Binding-site contacts:
Ligand atom BR1 contacts residue VAL66 of chain 1.B at 4.1 Å.
Ligand atom C20 contacts residue VAL53 of chain 1.B at 4.1 Å (hydrophobic).
Ligand atom N23 contacts residue VAL53 of chain 1.B at 4.1 Å.
Ligand atom C04 contacts residue HIS160 of chain 1.B at 4.3 Å.
Ligand atom BR2 contacts residue PHE113 of chain 1.B at 4.3 Å.
Ligand atom C22 contacts residue VAL53 of chain 1.B at 4.0 Å (hydrophobic).
Ligand atom N12 contacts residue LEU45 of chain 1.B at 4.2 Å.
Ligand atom N11 contacts residue MET163 of chain 1.B at 4.2 Å.
Ligand atom BR3 contacts residue PHE113 of chain 1.B at 3.7 Å.
Ligand atom BR1 contacts residue VAL116 of chain 1.B at 3.0 Å.
Ligand atom C22 contacts residue ILE174 of chain 1.B at 4.2 Å (hydrophobic).
Ligand atom BR2 contacts residue VAL116 of chain 1.B at 4.2 Å.
Ligand atom N24 contacts residue ASP120 of chain 1.B at 3.6 Å.
Ligand atom C18 contacts residue VAL66 of chain 1.B at 3.8 Å (hydrophobic).
Ligand atom C13 contacts residue MET163 of chain 1.B at 3.5 Å (hydrophobic).
Ligand atom C16 contacts residue VAL66 of chain 1.B at 3.9 Å (hydrophobic).
Ligand atom C20 contacts residue ILE174 of chain 1.B at 3.7 Å (hydrophobic).
Ligand atom C18 contacts residue ILE174 of chain 1.B at 4.1 Å (hydrophobic).
Ligand atom C09 contacts residue ASN118 of chain 1.B at 4.1 Å.
Ligand atom C14 contacts residue MET163 of chain 1.B at 3.7 Å (hydrophobic).
Ligand atom C03 contacts residue HIS160 of chain 1.B at 3.2 Å.
Ligand atom BR2 contacts residue ILE95 of chain 1.B at 3.8 Å.
Ligand atom BR4 contacts residue LYS68 of chain 1.B at 3.9 Å.
Ligand atom C10 contacts residue LEU45 of chain 1.B at 3.9 Å (hydrophobic).
Ligand atom C02 contacts residue HIS160 of chain 1.B at 3.5 Å.
Ligand atom BR4 contacts residue VAL53 of chain 1.B at 3.8 Å.
Ligand atom C22 contacts residue MET163 of chain 1.B at 4.0 Å (hydrophobic).
Ligand atom BR3 contacts residue ILE174 of chain 1.B at 4.3 Å.
Ligand atom N01 contacts residue HIS160 of chain 1.B at 4.0 Å.
Ligand atom C20 contacts residue VAL66 of chain 1.B at 4.3 Å (hydrophobic).
Ligand atom BR2 contacts residue GLU114 of chain 1.B at 3.0 Å.
Ligand atom C14 contacts residue VAL66 of chain 1.B at 4.2 Å (hydrophobic).
Ligand atom BR4 contacts residue ASP175 of chain 1.B at 3.6 Å.
Ligand atom BR3 contacts residue VAL66 of chain 1.B at 4.3 Å.
Ligand atom BR1 contacts residue MET163 of chain 1.B at 4.2 Å.
Ligand atom N12 contacts residue MET163 of chain 1.B at 3.7 Å.
Ligand atom C16 contacts residue MET163 of chain 1.B at 4.3 Å (hydrophobic).
Ligand atom BR2 contacts residue VAL66 of chain 1.B at 3.8 Å.
Ligand atom BR4 contacts residue ILE174 of chain 1.B at 3.8 Å.
Ligand atom N25 contacts residue ASP120 of chain 1.B at 3.6 Å.

This small molecule binds to this protein.
Small molecule (SMILES): NCCCCn1cc(CCn2nc3c(Br)c(Br)c(Br)c(Br)c3n2)nn1

Sequence of chain 1.B:
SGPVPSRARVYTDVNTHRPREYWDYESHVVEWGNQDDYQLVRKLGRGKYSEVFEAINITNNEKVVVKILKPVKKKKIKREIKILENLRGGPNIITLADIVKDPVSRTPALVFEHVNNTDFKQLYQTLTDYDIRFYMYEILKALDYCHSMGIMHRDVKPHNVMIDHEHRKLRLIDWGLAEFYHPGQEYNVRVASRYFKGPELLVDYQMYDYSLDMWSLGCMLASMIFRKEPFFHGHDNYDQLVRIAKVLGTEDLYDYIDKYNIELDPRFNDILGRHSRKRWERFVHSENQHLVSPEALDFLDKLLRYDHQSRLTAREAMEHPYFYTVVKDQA